Sequence of chain 5.A:
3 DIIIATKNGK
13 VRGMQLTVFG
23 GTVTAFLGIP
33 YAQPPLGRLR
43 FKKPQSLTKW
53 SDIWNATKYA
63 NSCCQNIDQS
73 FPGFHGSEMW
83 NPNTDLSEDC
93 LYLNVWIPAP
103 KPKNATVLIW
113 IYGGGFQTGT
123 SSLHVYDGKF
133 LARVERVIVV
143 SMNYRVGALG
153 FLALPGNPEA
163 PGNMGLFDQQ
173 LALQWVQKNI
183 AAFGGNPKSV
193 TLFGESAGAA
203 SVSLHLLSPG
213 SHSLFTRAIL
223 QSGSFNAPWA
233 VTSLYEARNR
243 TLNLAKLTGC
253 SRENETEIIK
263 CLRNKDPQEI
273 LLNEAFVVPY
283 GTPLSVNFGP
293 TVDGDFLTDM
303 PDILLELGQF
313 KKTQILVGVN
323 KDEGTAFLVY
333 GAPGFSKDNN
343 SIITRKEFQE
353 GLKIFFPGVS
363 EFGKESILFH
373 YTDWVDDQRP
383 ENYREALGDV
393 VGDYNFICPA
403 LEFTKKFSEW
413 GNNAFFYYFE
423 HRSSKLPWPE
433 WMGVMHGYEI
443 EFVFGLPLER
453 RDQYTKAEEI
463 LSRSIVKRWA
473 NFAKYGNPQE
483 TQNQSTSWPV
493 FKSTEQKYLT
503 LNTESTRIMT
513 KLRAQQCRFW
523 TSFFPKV

Binding-site contacts:
Ligand atom C3 contacts residue SER198 of chain 5.A at 4.0 Å.
Ligand atom C2 contacts residue SER198 of chain 5.A at 2.9 Å.
Ligand atom C5 contacts residue QRH1 of chain 5.J at 3.5 Å.
Ligand atom C5 contacts residue VAL288 of chain 5.A at 3.8 Å (hydrophobic).
Ligand atom C4 contacts residue LEU286 of chain 5.A at 4.1 Å (hydrophobic).
Ligand atom C3 contacts residue PHE398 of chain 5.A at 4.2 Å (hydrophobic).
Ligand atom C2 contacts residue HIS438 of chain 5.A at 3.9 Å.
Ligand atom C3 contacts residue TRP231 of chain 5.A at 3.5 Å (hydrophobic).
Ligand atom C5 contacts residue GLY117 of chain 5.A at 3.6 Å.
Ligand atom C2 contacts residue GLY117 of chain 5.A at 3.2 Å.
Ligand atom C4 contacts residue TRP231 of chain 5.A at 3.7 Å (hydrophobic).
Ligand atom C3 contacts residue GLY117 of chain 5.A at 3.9 Å.
Ligand atom C2 contacts residue ALA199 of chain 5.A at 3.8 Å (hydrophobic).
Ligand atom O2 contacts residue SER198 of chain 5.A at 3.3 Å (h-bond).
Ligand atom C4 contacts residue PHE398 of chain 5.A at 3.9 Å (hydrophobic).
Ligand atom C3 contacts residue ALA199 of chain 5.A at 4.1 Å (hydrophobic).
Ligand atom C4 contacts residue GLY117 of chain 5.A at 4.4 Å.
Ligand atom C5 contacts residue LEU286 of chain 5.A at 4.3 Å (hydrophobic).
Ligand atom C6 contacts residue PHE329 of chain 5.A at 4.5 Å (hydrophobic).
Ligand atom O1 contacts residue GLY117 of chain 5.A at 2.6 Å (h-bond).
Ligand atom C6 contacts residue SER287 of chain 5.A at 4.3 Å.
Ligand atom O1 contacts residue GLY115 of chain 5.A at 4.2 Å.
Ligand atom C5 contacts residue TRP231 of chain 5.A at 4.0 Å (hydrophobic).
Ligand atom O2 contacts residue GLY116 of chain 5.A at 4.5 Å.
Ligand atom C2 contacts residue QRH1 of chain 5.J at 3.8 Å.
Ligand atom O1 contacts residue GLY116 of chain 5.A at 3.1 Å (h-bond).
Ligand atom C4 contacts residue QRH1 of chain 5.J at 3.5 Å.
Ligand atom C4 contacts residue PHE329 of chain 5.A at 4.5 Å (hydrophobic).
Ligand atom C2 contacts residue GLY116 of chain 5.A at 4.1 Å.
Ligand atom C6 contacts residue QRH1 of chain 5.J at 3.4 Å.
Ligand atom C6 contacts residue VAL288 of chain 5.A at 3.8 Å (hydrophobic).
Ligand atom O2 contacts residue QRH1 of chain 5.J at 3.1 Å.
Ligand atom O2 contacts residue PHE329 of chain 5.A at 4.5 Å.
Ligand atom O2 contacts residue HIS438 of chain 5.A at 3.1 Å (h-bond).
Ligand atom C6 contacts residue LEU286 of chain 5.A at 3.0 Å (hydrophobic).
Ligand atom O1 contacts residue ALA199 of chain 5.A at 2.9 Å (h-bond).
Ligand atom O1 contacts residue SER198 of chain 5.A at 2.1 Å (h-bond).
Ligand atom C3 contacts residue QRH1 of chain 5.J at 4.4 Å.
Ligand atom O2 contacts residue GLY117 of chain 5.A at 3.9 Å.
Ligand atom C6 contacts residue TRP231 of chain 5.A at 4.2 Å (hydrophobic).

This protein binds this small molecule.
Small molecule (SMILES): CCCCC(=O)O